Sequence of chain 1.A:
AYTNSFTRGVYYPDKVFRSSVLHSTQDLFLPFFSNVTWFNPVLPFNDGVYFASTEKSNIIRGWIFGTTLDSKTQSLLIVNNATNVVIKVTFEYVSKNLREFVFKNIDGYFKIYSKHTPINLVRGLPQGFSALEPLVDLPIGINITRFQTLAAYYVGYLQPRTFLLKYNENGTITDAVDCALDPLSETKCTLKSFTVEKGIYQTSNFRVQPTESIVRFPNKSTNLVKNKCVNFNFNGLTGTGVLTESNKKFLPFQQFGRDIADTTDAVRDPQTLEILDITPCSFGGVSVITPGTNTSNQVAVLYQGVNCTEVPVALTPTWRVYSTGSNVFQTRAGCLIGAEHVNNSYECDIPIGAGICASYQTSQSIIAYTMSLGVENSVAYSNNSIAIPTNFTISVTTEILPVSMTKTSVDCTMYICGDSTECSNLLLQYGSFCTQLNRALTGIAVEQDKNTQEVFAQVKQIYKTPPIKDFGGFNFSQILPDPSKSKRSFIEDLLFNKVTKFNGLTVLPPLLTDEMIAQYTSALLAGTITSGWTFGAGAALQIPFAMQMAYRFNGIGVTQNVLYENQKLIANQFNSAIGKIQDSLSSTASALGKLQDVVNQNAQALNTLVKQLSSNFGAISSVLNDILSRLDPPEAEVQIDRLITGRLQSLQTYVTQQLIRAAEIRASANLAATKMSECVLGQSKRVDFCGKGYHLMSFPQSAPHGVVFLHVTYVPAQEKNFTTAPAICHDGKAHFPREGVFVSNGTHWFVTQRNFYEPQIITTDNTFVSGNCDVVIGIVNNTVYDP

This small molecule binds to this protein.
Small molecule (SMILES): CC(=O)N[C@@H]1[C@@H](O)[C@H](O)[C@@H](CO)O[C@H]1O

Binding-site contacts:
Ligand atom C1 contacts residue HIS1103 of chain 1.A at 4.4 Å.
Ligand atom C4 contacts residue HIS1103 of chain 1.A at 4.0 Å.
Ligand atom C7 contacts residue ASN1100 of chain 1.A at 3.1 Å.
Ligand atom C3 contacts residue ASN1100 of chain 1.A at 3.8 Å.
Ligand atom C5 contacts residue HIS1103 of chain 1.A at 3.4 Å.
Ligand atom N2 contacts residue THR1102 of chain 1.A at 3.4 Å (h-bond).
Ligand atom C8 contacts residue GLY1101 of chain 1.A at 4.2 Å.
Ligand atom C3 contacts residue THR1102 of chain 1.A at 3.8 Å.
Ligand atom C6 contacts residue HIS1103 of chain 1.A at 4.1 Å.
Ligand atom C7 contacts residue GLY1101 of chain 1.A at 4.4 Å.
Ligand atom C1 contacts residue THR1102 of chain 1.A at 3.8 Å.
Ligand atom C6 contacts residue PHE1105 of chain 1.A at 3.5 Å (hydrophobic).
Ligand atom C8 contacts residue ASN1100 of chain 1.A at 4.3 Å.
Ligand atom C7 contacts residue THR1102 of chain 1.A at 4.4 Å.
Ligand atom O4 contacts residue HIS1103 of chain 1.A at 3.6 Å.
Ligand atom O6 contacts residue PHE1105 of chain 1.A at 4.0 Å.
Ligand atom C3 contacts residue HIS1103 of chain 1.A at 4.2 Å.
Ligand atom O5 contacts residue PHE1105 of chain 1.A at 4.1 Å.
Ligand atom C2 contacts residue ASN1100 of chain 1.A at 2.4 Å.
Ligand atom O7 contacts residue ASN1100 of chain 1.A at 3.0 Å (h-bond).
Ligand atom C5 contacts residue PHE1105 of chain 1.A at 4.1 Å (hydrophobic).
Ligand atom C1 contacts residue ASN1100 of chain 1.A at 1.4 Å.
Ligand atom O5 contacts residue HIS1103 of chain 1.A at 4.3 Å.
Ligand atom O5 contacts residue ASN1100 of chain 1.A at 2.4 Å (h-bond).
Ligand atom C4 contacts residue ASN1100 of chain 1.A at 4.2 Å.
Ligand atom C5 contacts residue ASN1100 of chain 1.A at 3.7 Å.
Ligand atom N2 contacts residue ASN1100 of chain 1.A at 2.9 Å (h-bond).
Ligand atom C2 contacts residue THR1102 of chain 1.A at 3.8 Å.
Ligand atom O6 contacts residue HIS1103 of chain 1.A at 3.9 Å.